The protein below binds the small molecule below.
Small molecule (SMILES): N[C@@H](CCCNC(=O)CP(=O)(O)O)C(=O)O

Binding-site contacts:
Ligand atom O1P contacts residue SER52 of chain 1.E at 2.4 Å (h-bond).
Ligand atom P contacts residue THR53 of chain 1.E at 3.8 Å.
Ligand atom O1 contacts residue GLN133 of chain 1.E at 3.7 Å.
Ligand atom O1P contacts residue THR55 of chain 1.E at 2.8 Å (h-bond).
Ligand atom CD contacts residue MET125 of chain 1.E at 3.8 Å (hydrophobic).
Ligand atom C1P contacts residue ARG54 of chain 1.E at 3.4 Å.
Ligand atom N contacts residue THR163 of chain 1.E at 3.8 Å.
Ligand atom O1P contacts residue THR53 of chain 1.E at 3.7 Å.
Ligand atom P contacts residue SER52 of chain 1.E at 3.6 Å.
Ligand atom O1P contacts residue ARG103 of chain 1.E at 3.3 Å (salt-bridge).
Ligand atom NE contacts residue LEU270 of chain 1.E at 2.8 Å (h-bond).
Ligand atom O1 contacts residue HIS130 of chain 1.E at 2.7 Å (h-bond).
Ligand atom P contacts residue ARG103 of chain 1.E at 3.6 Å.
Ligand atom O3P contacts residue ARG103 of chain 1.E at 2.7 Å (salt-bridge).
Ligand atom O contacts residue MET125 of chain 1.E at 3.8 Å.
Ligand atom CG contacts residue MET125 of chain 1.E at 3.9 Å (hydrophobic).
Ligand atom C1P contacts residue ARG297 of chain 1.E at 3.8 Å.
Ligand atom P contacts residue ARG54 of chain 1.E at 3.8 Å.
Ligand atom CD contacts residue LEU270 of chain 1.E at 3.7 Å (hydrophobic).
Ligand atom N contacts residue ASP227 of chain 1.E at 2.7 Å (salt-bridge).
Ligand atom O1 contacts residue ARG297 of chain 1.E at 3.1 Å (salt-bridge).
Ligand atom C1 contacts residue HIS130 of chain 1.E at 3.8 Å.
Ligand atom C1P contacts residue LEU270 of chain 1.E at 3.5 Å (hydrophobic).
Ligand atom CB contacts residue VAL165 of chain 1.E at 3.9 Å (hydrophobic).
Ligand atom CB contacts residue MET125 of chain 1.E at 3.7 Å (hydrophobic).
Ligand atom O contacts residue GLN164 of chain 1.E at 3.2 Å (h-bond).
Ligand atom CD contacts residue HIS130 of chain 1.E at 3.9 Å.
Ligand atom CB contacts residue GLN164 of chain 1.E at 3.4 Å.
Ligand atom CA contacts residue ASP227 of chain 1.E at 3.5 Å.
Ligand atom O1 contacts residue THR55 of chain 1.E at 3.3 Å (h-bond).
Ligand atom CB contacts residue ASP227 of chain 1.E at 3.8 Å.
Ligand atom CA contacts residue GLN164 of chain 1.E at 3.5 Å.
Ligand atom N contacts residue GLN164 of chain 1.E at 2.7 Å (h-bond).
Ligand atom C1 contacts residue LEU270 of chain 1.E at 3.6 Å (hydrophobic).
Ligand atom O1 contacts residue ARG103 of chain 1.E at 2.8 Å (salt-bridge).
Ligand atom C1 contacts residue ARG297 of chain 1.E at 3.7 Å.
Ligand atom O2P contacts residue THR53 of chain 1.E at 2.9 Å (h-bond).
Ligand atom C1 contacts residue ARG103 of chain 1.E at 3.6 Å.
Ligand atom O1P contacts residue ARG54 of chain 1.E at 3.5 Å (salt-bridge).
Ligand atom O2P contacts residue ARG54 of chain 1.E at 2.9 Å (salt-bridge).

Sequence of chain 1.E:
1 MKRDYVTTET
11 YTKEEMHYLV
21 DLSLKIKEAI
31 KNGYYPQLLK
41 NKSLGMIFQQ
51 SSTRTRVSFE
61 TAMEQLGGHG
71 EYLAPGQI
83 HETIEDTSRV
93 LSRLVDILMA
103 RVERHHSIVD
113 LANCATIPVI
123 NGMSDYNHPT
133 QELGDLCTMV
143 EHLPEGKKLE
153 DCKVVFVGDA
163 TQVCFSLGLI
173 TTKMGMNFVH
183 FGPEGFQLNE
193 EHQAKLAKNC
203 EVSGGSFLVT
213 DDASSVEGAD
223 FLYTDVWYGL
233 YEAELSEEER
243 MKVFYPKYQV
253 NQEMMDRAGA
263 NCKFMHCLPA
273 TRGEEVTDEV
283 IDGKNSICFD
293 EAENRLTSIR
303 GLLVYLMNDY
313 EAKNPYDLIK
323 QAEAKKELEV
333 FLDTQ